The small molecule below binds the protein below.
Small molecule (SMILES): COCCN1C(=O)c2cc(-c3nc(Nc4ccnn4C)ncc3C)[nH]c2C[C@H]1C

Sequence of chain 1.A:
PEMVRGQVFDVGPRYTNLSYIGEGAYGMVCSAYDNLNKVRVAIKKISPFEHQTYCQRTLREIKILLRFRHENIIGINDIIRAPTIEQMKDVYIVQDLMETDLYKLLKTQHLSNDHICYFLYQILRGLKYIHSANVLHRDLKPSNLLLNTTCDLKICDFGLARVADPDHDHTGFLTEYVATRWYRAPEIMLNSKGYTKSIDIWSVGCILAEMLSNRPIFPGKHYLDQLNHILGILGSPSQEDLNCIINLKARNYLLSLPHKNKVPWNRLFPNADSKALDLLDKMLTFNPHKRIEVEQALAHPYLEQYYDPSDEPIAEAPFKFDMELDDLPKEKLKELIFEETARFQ

Binding-site contacts:
Ligand atom N6 contacts residue ILE50 of chain 1.A at 3.8 Å.
Ligand atom C6 contacts residue GLY53 of chain 1.A at 3.6 Å.
Ligand atom N6 contacts residue MET127 of chain 1.A at 3.7 Å.
Ligand atom N5 contacts residue MET127 of chain 1.A at 2.8 Å (h-bond).
Ligand atom C4 contacts residue ASP186 of chain 1.A at 3.6 Å.
Ligand atom C19 contacts residue ASP130 of chain 1.A at 3.4 Å.
Ligand atom C16 contacts residue MET127 of chain 1.A at 3.6 Å (hydrophobic).
Ligand atom N4 contacts residue ASP125 of chain 1.A at 3.9 Å.
Ligand atom C8 contacts residue SER172 of chain 1.A at 3.7 Å.
Ligand atom C17 contacts residue MET127 of chain 1.A at 3.5 Å (hydrophobic).
Ligand atom C3 contacts residue CYS185 of chain 1.A at 3.9 Å (hydrophobic).
Ligand atom O2 contacts residue LYS73 of chain 1.A at 3.7 Å.
Ligand atom C16 contacts residue ASP125 of chain 1.A at 3.2 Å.
Ligand atom C13 contacts residue LEU175 of chain 1.A at 3.5 Å (hydrophobic).
Ligand atom C20 contacts residue THR129 of chain 1.A at 3.9 Å.
Ligand atom N7 contacts residue LYS133 of chain 1.A at 3.6 Å.
Ligand atom N4 contacts residue MET127 of chain 1.A at 2.9 Å (h-bond).
Ligand atom C19 contacts residue LYS133 of chain 1.A at 3.5 Å.
Ligand atom C6 contacts residue MET57 of chain 1.A at 3.8 Å (hydrophobic).
Ligand atom C17 contacts residue ILE50 of chain 1.A at 3.8 Å (hydrophobic).
Ligand atom C12 contacts residue LEU175 of chain 1.A at 3.7 Å (hydrophobic).
Ligand atom C18 contacts residue MET127 of chain 1.A at 3.4 Å (hydrophobic).
Ligand atom C2 contacts residue VAL58 of chain 1.A at 3.6 Å (hydrophobic).
Ligand atom C10 contacts residue VAL58 of chain 1.A at 3.8 Å (hydrophobic).
Ligand atom C16 contacts residue ALA71 of chain 1.A at 3.5 Å (hydrophobic).
Ligand atom N4 contacts residue LEU126 of chain 1.A at 3.8 Å.
Ligand atom C14 contacts residue LEU175 of chain 1.A at 3.9 Å (hydrophobic).
Ligand atom C20 contacts residue ASP130 of chain 1.A at 3.9 Å.
Ligand atom C16 contacts residue LEU175 of chain 1.A at 3.8 Å (hydrophobic).
Ligand atom N6 contacts residue GLU128 of chain 1.A at 3.9 Å.
Ligand atom C13 contacts residue ALA71 of chain 1.A at 3.8 Å (hydrophobic).
Ligand atom C1 contacts residue VAL58 of chain 1.A at 3.9 Å (hydrophobic).
Ligand atom C18 contacts residue GLU128 of chain 1.A at 3.6 Å.
Ligand atom C6 contacts residue VAL58 of chain 1.A at 3.6 Å (hydrophobic).
Ligand atom C15 contacts residue MET127 of chain 1.A at 3.7 Å (hydrophobic).
Ligand atom O1 contacts residue LYS73 of chain 1.A at 3.4 Å (salt-bridge).
Ligand atom C14 contacts residue GLN124 of chain 1.A at 3.4 Å.
Ligand atom N3 contacts residue LEU175 of chain 1.A at 3.8 Å.
Ligand atom C6 contacts residue GLY56 of chain 1.A at 3.6 Å.
Ligand atom C20 contacts residue LEU175 of chain 1.A at 3.9 Å (hydrophobic).